A protein and the small-molecule ligand that binds it are described below.
Small molecule (SMILES): O=P(O)(O)C[C@H](O)Cn1cncn1

Sequence of chain 15.A:
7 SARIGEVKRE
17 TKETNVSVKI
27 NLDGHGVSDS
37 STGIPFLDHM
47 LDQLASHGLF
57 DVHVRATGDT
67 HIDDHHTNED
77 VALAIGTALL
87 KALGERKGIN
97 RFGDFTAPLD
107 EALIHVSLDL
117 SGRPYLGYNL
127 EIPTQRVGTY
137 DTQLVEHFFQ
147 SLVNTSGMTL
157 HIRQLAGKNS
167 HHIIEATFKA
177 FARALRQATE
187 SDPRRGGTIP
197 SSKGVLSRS

Sequence of chain 9.A:
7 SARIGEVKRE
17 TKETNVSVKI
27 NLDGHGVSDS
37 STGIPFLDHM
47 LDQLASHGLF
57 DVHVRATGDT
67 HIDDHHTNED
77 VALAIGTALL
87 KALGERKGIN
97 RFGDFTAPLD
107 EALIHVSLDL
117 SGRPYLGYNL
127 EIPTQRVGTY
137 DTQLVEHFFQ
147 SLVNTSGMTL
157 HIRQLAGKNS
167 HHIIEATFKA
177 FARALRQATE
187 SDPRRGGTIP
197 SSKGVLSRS

Binding-site contacts:
Ligand atom N4 contacts residue HIS71 of chain 15.A at 3.0 Å (h-bond).
Ligand atom C8 contacts residue SER198 of chain 4.A at 3.8 Å.
Ligand atom C5 contacts residue HIS167 of chain 9.A at 3.4 Å.
Ligand atom O13 contacts residue HIS45 of chain 9.A at 3.1 Å (h-bond).
Ligand atom O13 contacts residue GLU171 of chain 9.A at 3.2 Å (salt-bridge).
Ligand atom N2 contacts residue MN1 of chain 4.C at 3.4 Å.
Ligand atom N4 contacts residue GLU75 of chain 15.A at 3.0 Å (salt-bridge).
Ligand atom C3 contacts residue GLU75 of chain 15.A at 3.2 Å.
Ligand atom N1 contacts residue HIS167 of chain 9.A at 3.3 Å (h-bond).
Ligand atom N1 contacts residue GLU171 of chain 9.A at 3.3 Å (salt-bridge).
Ligand atom C5 contacts residue MN1 of chain 4.B at 3.3 Å.
Ligand atom O11 contacts residue ARG119 of chain 4.A at 3.0 Å (salt-bridge).
Ligand atom C5 contacts residue HIS71 of chain 15.A at 3.2 Å.
Ligand atom C7 contacts residue GLU171 of chain 9.A at 3.1 Å.
Ligand atom O11 contacts residue LYS175 of chain 9.A at 2.7 Å (salt-bridge).
Ligand atom O13 contacts residue GLU19 of chain 15.A at 2.8 Å (salt-bridge).
Ligand atom C6 contacts residue GLU19 of chain 15.A at 3.5 Å.
Ligand atom N4 contacts residue MN1 of chain 4.B at 2.2 Å.
Ligand atom O12 contacts residue LYS199 of chain 4.A at 2.7 Å (salt-bridge).
Ligand atom O11 contacts residue ARG97 of chain 4.A at 2.9 Å (salt-bridge).
Ligand atom N1 contacts residue MN1 of chain 4.C at 2.3 Å.
Ligand atom O10 contacts residue ARG97 of chain 4.A at 2.8 Å (salt-bridge).
Ligand atom C5 contacts residue HIS72 of chain 15.A at 3.8 Å.
Ligand atom N2 contacts residue HIS72 of chain 15.A at 3.7 Å.
Ligand atom C8 contacts residue GLU19 of chain 15.A at 3.6 Å.
Ligand atom C3 contacts residue MN1 of chain 4.B at 3.2 Å.
Ligand atom C8 contacts residue GLU171 of chain 9.A at 3.6 Å.
Ligand atom C7 contacts residue GLU19 of chain 15.A at 3.5 Å.
Ligand atom O10 contacts residue SER197 of chain 4.A at 2.6 Å (h-bond).
Ligand atom O13 contacts residue HIS72 of chain 15.A at 3.2 Å (h-bond).
Ligand atom P9 contacts residue SER197 of chain 4.A at 3.7 Å.
Ligand atom N1 contacts residue HIS72 of chain 15.A at 3.1 Å (h-bond).
Ligand atom O12 contacts residue ARG119 of chain 4.A at 2.8 Å (salt-bridge).
Ligand atom O13 contacts residue MN1 of chain 4.C at 2.3 Å.
Ligand atom C5 contacts residue MN1 of chain 4.C at 3.3 Å.
Ligand atom P9 contacts residue ARG97 of chain 4.A at 3.7 Å.
Ligand atom N4 contacts residue HIS168 of chain 9.A at 3.4 Å (h-bond).
Ligand atom C7 contacts residue MN1 of chain 4.C at 3.3 Å.
Ligand atom C5 contacts residue HIS168 of chain 9.A at 3.8 Å.
Ligand atom C6 contacts residue MN1 of chain 4.C at 3.7 Å.

Sequence of chain 4.A:
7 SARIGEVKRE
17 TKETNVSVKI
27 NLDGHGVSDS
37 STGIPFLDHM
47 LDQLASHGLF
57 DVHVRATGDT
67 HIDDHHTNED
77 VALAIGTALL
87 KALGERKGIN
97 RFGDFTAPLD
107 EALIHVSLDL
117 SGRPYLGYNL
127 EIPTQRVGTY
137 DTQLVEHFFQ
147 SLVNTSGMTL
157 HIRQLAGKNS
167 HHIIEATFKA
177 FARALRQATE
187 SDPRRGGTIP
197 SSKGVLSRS